This small molecule binds to this protein.
Small molecule (SMILES): Nc1nc2c(ncn2[C@@H]2O[C@H](CO[P](=O)(O)O[P](=O)(O)NP(=O)(O)O)[C@@H](O)[C@H]2O)c(=O)[nH]1

Sequence of chain 1.A:
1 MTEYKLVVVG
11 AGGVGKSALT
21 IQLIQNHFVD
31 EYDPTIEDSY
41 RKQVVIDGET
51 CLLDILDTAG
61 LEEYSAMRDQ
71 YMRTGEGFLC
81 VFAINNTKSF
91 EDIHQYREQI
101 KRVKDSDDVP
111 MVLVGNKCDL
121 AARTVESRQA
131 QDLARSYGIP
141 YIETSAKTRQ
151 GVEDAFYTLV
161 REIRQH

Binding-site contacts:
Ligand atom N7 contacts residue ASN116 of chain 1.A at 3.1 Å (h-bond).
Ligand atom N3B contacts residue GLY13 of chain 1.A at 3.1 Å (h-bond).
Ligand atom O6 contacts residue ALA146 of chain 1.A at 2.8 Å (h-bond).
Ligand atom O6 contacts residue LYS117 of chain 1.A at 3.4 Å.
Ligand atom O6 contacts residue ASP119 of chain 1.A at 3.5 Å (salt-bridge).
Ligand atom O2B contacts residue LYS16 of chain 1.A at 3.5 Å (salt-bridge).
Ligand atom O1A contacts residue SER17 of chain 1.A at 3.3 Å (h-bond).
Ligand atom O3A contacts residue GLY15 of chain 1.A at 3.2 Å (h-bond).
Ligand atom O1B contacts residue VAL14 of chain 1.A at 3.2 Å (h-bond).
Ligand atom O3G contacts residue GLY60 of chain 1.A at 2.8 Å (h-bond).
Ligand atom PG contacts residue MG1 of chain 1.D at 3.2 Å.
Ligand atom C3' contacts residue GLU31 of chain 1.A at 3.5 Å.
Ligand atom O2B contacts residue SER17 of chain 1.A at 3.0 Å (h-bond).
Ligand atom O1B contacts residue LYS16 of chain 1.A at 2.9 Å (salt-bridge).
Ligand atom O2B contacts residue MG1 of chain 1.D at 2.1 Å.
Ligand atom O4' contacts residue LYS117 of chain 1.A at 3.2 Å (salt-bridge).
Ligand atom O2' contacts residue ASP30 of chain 1.A at 3.0 Å (salt-bridge).
Ligand atom O1A contacts residue GLY15 of chain 1.A at 3.2 Å.
Ligand atom O2G contacts residue MG1 of chain 1.D at 2.0 Å.
Ligand atom C6 contacts residue LYS117 of chain 1.A at 3.6 Å.
Ligand atom O3G contacts residue GLY12 of chain 1.A at 3.5 Å.
Ligand atom N1 contacts residue ASP119 of chain 1.A at 2.8 Å (salt-bridge).
Ligand atom O2G contacts residue THR35 of chain 1.A at 2.9 Å (h-bond).
Ligand atom O1G contacts residue TYR32 of chain 1.A at 2.6 Å (h-bond).
Ligand atom O1A contacts residue ALA18 of chain 1.A at 2.8 Å (h-bond).
Ligand atom O3G contacts residue LYS16 of chain 1.A at 2.7 Å (salt-bridge).
Ligand atom O1B contacts residue GLY15 of chain 1.A at 3.0 Å (h-bond).
Ligand atom PB contacts residue MG1 of chain 1.D at 3.2 Å.
Ligand atom N3B contacts residue MG1 of chain 1.D at 3.3 Å.
Ligand atom O1G contacts residue PRO34 of chain 1.A at 3.5 Å.
Ligand atom N2 contacts residue ASP119 of chain 1.A at 2.9 Å (salt-bridge).
Ligand atom O3' contacts residue ASP30 of chain 1.A at 2.9 Å (salt-bridge).
Ligand atom O6 contacts residue LYS147 of chain 1.A at 3.5 Å (salt-bridge).
Ligand atom O6 contacts residue SER145 of chain 1.A at 3.4 Å.
Ligand atom C2' contacts residue VAL29 of chain 1.A at 3.4 Å (hydrophobic).
Ligand atom O2' contacts residue VAL29 of chain 1.A at 2.6 Å (h-bond).
Ligand atom O2' contacts residue PHE28 of chain 1.A at 3.2 Å.
Ligand atom O6 contacts residue ASN116 of chain 1.A at 3.3 Å (h-bond).
Ligand atom O2A contacts residue TYR32 of chain 1.A at 3.4 Å.
Ligand atom N3B contacts residue TYR32 of chain 1.A at 3.5 Å.